Sequence of chain 1.D:
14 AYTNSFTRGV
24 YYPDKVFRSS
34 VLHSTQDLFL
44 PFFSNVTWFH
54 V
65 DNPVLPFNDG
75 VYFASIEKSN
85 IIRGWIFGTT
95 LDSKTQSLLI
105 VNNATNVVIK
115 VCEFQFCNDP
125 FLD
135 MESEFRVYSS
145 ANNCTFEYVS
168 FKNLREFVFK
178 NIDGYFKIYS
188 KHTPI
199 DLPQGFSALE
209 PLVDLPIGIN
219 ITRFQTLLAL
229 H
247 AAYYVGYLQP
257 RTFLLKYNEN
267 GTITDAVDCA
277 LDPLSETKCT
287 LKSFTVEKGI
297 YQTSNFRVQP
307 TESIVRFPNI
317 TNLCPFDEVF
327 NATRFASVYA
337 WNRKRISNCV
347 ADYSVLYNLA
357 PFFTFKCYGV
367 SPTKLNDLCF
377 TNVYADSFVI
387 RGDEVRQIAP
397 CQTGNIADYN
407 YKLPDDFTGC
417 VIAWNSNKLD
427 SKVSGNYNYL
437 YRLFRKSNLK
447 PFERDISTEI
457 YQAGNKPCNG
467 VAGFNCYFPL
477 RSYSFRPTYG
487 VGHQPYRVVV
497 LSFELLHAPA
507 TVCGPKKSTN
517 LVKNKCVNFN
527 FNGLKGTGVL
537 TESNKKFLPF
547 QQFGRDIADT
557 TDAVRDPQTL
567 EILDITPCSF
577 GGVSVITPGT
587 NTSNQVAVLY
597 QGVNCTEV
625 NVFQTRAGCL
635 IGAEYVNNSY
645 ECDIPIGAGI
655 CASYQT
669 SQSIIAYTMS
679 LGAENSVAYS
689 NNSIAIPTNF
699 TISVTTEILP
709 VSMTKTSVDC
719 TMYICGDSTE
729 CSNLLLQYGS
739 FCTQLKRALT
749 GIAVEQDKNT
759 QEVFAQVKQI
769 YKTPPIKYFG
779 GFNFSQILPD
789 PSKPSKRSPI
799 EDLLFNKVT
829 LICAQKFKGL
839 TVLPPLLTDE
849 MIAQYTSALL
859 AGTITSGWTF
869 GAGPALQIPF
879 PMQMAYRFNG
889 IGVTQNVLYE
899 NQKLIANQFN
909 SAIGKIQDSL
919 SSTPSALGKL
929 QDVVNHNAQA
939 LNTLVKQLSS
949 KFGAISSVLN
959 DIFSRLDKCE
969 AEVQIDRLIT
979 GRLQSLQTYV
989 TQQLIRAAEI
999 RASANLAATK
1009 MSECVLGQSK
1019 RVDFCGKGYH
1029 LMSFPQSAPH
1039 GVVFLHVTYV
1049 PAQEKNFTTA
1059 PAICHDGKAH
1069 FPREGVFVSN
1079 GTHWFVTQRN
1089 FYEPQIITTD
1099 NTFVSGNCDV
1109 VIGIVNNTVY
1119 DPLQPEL

Binding-site contacts:
Ligand atom C2 contacts residue ASN781 of chain 1.D at 2.4 Å.
Ligand atom C7 contacts residue ASN781 of chain 1.D at 3.7 Å.
Ligand atom N2 contacts residue ASN781 of chain 1.D at 3.0 Å (h-bond).
Ligand atom C5 contacts residue SER783 of chain 1.D at 3.3 Å.
Ligand atom C4 contacts residue ASN781 of chain 1.D at 4.1 Å.
Ligand atom O5 contacts residue SER783 of chain 1.D at 4.0 Å.
Ligand atom C5 contacts residue ASN781 of chain 1.D at 3.6 Å.
Ligand atom C1 contacts residue ASN781 of chain 1.D at 1.4 Å.
Ligand atom O5 contacts residue ASN781 of chain 1.D at 2.3 Å (h-bond).
Ligand atom C4 contacts residue SER783 of chain 1.D at 4.5 Å.
Ligand atom O6 contacts residue SER783 of chain 1.D at 2.6 Å (h-bond).
Ligand atom C3 contacts residue ASN781 of chain 1.D at 3.8 Å.
Ligand atom C8 contacts residue ASN781 of chain 1.D at 3.9 Å.
Ligand atom C6 contacts residue SER783 of chain 1.D at 3.5 Å.
Ligand atom O6 contacts residue GLN784 of chain 1.D at 4.2 Å.

A small-molecule ligand and the protein it binds are described below.
Small molecule (SMILES): CC(=O)N[C@H]1[C@H](O[C@H]2[C@H](O)[C@@H](NC(C)=O)CO[C@@H]2CO)O[C@H](CO)[C@@H](O)[C@@H]1O